Binding-site contacts:
Ligand atom O6 contacts residue GLN117 of chain 1.C at 3.4 Å (h-bond).
Ligand atom C2 contacts residue ARG136 of chain 1.A at 4.4 Å.
Ligand atom C4 contacts residue ARG136 of chain 1.A at 2.9 Å.
Ligand atom O6 contacts residue ILE247 of chain 1.A at 4.1 Å.
Ligand atom C4 contacts residue GLN117 of chain 1.C at 4.1 Å.
Ligand atom C3 contacts residue SER244 of chain 1.A at 4.2 Å.
Ligand atom O5 contacts residue PRO127 of chain 1.C at 4.3 Å.
Ligand atom C1 contacts residue ILE247 of chain 1.A at 4.4 Å (hydrophobic).
Ligand atom C2 contacts residue SER244 of chain 1.A at 3.3 Å.
Ligand atom C4 contacts residue PRO127 of chain 1.C at 3.4 Å (hydrophobic).
Ligand atom C3 contacts residue PRO127 of chain 1.C at 3.9 Å (hydrophobic).
Ligand atom O6 contacts residue ARG136 of chain 1.A at 3.2 Å (salt-bridge).
Ligand atom O6 contacts residue ASN137 of chain 1.A at 3.5 Å (h-bond).
Ligand atom C1 contacts residue ARG136 of chain 1.A at 3.9 Å.
Ligand atom O5 contacts residue SER244 of chain 1.A at 3.5 Å (h-bond).
Ligand atom C1 contacts residue SER244 of chain 1.A at 4.0 Å.
Ligand atom C3 contacts residue GLN117 of chain 1.C at 3.4 Å.
Ligand atom C3 contacts residue ARG136 of chain 1.A at 3.6 Å.

Sequence of chain 1.A:
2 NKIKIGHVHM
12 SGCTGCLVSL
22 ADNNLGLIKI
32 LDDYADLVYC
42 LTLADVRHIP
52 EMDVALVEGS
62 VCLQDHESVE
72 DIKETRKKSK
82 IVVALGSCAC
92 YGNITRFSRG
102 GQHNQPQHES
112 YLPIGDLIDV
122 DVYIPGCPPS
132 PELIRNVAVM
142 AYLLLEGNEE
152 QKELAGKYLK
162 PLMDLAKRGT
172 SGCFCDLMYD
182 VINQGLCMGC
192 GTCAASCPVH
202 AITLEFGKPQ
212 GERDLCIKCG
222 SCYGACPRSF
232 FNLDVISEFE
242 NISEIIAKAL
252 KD

A protein and the small-molecule ligand that binds it are described below.
Small molecule (SMILES): C[C@@H](O)[C@@H](C)O

Sequence of chain 1.C:
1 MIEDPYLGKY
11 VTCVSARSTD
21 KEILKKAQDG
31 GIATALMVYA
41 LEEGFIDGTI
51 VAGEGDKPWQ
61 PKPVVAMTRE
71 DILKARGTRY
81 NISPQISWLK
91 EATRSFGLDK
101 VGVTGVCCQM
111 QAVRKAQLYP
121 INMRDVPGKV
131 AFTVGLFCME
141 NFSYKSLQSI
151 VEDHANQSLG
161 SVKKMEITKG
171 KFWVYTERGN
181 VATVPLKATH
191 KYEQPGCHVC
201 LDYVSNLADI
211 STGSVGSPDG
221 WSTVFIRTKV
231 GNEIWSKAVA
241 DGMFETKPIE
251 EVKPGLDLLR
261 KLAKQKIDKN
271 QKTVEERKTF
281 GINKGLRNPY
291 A